Binding-site contacts:
Ligand atom C6 contacts residue ILE114 of chain 1.A at 3.5 Å (hydrophobic).
Ligand atom C5 contacts residue GLY15 of chain 1.A at 3.5 Å.
Ligand atom C3 contacts residue GLY17 of chain 1.A at 3.7 Å.
Ligand atom C1 contacts residue SER14 of chain 1.A at 3.2 Å.
Ligand atom C22 contacts residue THR235 of chain 1.A at 3.2 Å.
Ligand atom C14 contacts residue ASP36 of chain 1.A at 3.6 Å.
Ligand atom C22 contacts residue ASP232 of chain 1.A at 3.5 Å.
Ligand atom N24 contacts residue GLY234 of chain 1.A at 3.3 Å (h-bond).
Ligand atom N21 contacts residue GLY234 of chain 1.A at 3.6 Å (h-bond).
Ligand atom C8 contacts residue LEU34 of chain 1.A at 3.9 Å (hydrophobic).
Ligand atom C12 contacts residue PHE112 of chain 1.A at 3.6 Å (hydrophobic).
Ligand atom C4 contacts residue GLY17 of chain 1.A at 3.5 Å.
Ligand atom C22 contacts residue GLY234 of chain 1.A at 3.5 Å.
Ligand atom C4 contacts residue GLY15 of chain 1.A at 3.8 Å.
Ligand atom C4 contacts residue GLN16 of chain 1.A at 3.5 Å.
Ligand atom C23 contacts residue ASP36 of chain 1.A at 3.5 Å.
Ligand atom C1 contacts residue GLY17 of chain 1.A at 3.6 Å.
Ligand atom C15 contacts residue TYR75 of chain 1.A at 3.4 Å (hydrophobic).
Ligand atom N25 contacts residue ASP36 of chain 1.A at 2.6 Å (salt-bridge).
Ligand atom C26 contacts residue LEU34 of chain 1.A at 3.9 Å (hydrophobic).
Ligand atom N24 contacts residue ASP36 of chain 1.A at 2.8 Å (salt-bridge).
Ligand atom C15 contacts residue ASP36 of chain 1.A at 3.2 Å.
Ligand atom C1 contacts residue SER233 of chain 1.A at 3.3 Å.
Ligand atom C11 contacts residue PHE112 of chain 1.A at 3.9 Å (hydrophobic).
Ligand atom C8 contacts residue GLY234 of chain 1.A at 3.1 Å.
Ligand atom O2 contacts residue SER233 of chain 1.A at 3.4 Å (h-bond).
Ligand atom C3 contacts residue GLY234 of chain 1.A at 3.5 Å.
Ligand atom C26 contacts residue GLY234 of chain 1.A at 3.4 Å.
Ligand atom O2 contacts residue GLY234 of chain 1.A at 3.4 Å.
Ligand atom N24 contacts residue ASP232 of chain 1.A at 2.9 Å (salt-bridge).
Ligand atom C10 contacts residue TRP119 of chain 1.A at 3.7 Å (hydrophobic).
Ligand atom O2 contacts residue GLY17 of chain 1.A at 3.5 Å.
Ligand atom C18 contacts residue TYR75 of chain 1.A at 3.5 Å (hydrophobic).
Ligand atom C7 contacts residue GLY234 of chain 1.A at 3.7 Å.
Ligand atom C4 contacts residue SER14 of chain 1.A at 3.7 Å.
Ligand atom C4 contacts residue THR236 of chain 1.A at 3.5 Å.
Ligand atom C23 contacts residue GLY234 of chain 1.A at 3.4 Å.
Ligand atom C5 contacts residue GLN16 of chain 1.A at 3.8 Å.
Ligand atom C5 contacts residue ILE114 of chain 1.A at 3.9 Å (hydrophobic).
Ligand atom C15 contacts residue ILE122 of chain 1.A at 3.7 Å (hydrophobic).

A small-molecule ligand and the protein it binds are described below.
Small molecule (SMILES): COc1cccc(-c2cccc([C@]3(C)CC(=O)N(C)C(N)=N3)c2)c1

Sequence of chain 1.A:
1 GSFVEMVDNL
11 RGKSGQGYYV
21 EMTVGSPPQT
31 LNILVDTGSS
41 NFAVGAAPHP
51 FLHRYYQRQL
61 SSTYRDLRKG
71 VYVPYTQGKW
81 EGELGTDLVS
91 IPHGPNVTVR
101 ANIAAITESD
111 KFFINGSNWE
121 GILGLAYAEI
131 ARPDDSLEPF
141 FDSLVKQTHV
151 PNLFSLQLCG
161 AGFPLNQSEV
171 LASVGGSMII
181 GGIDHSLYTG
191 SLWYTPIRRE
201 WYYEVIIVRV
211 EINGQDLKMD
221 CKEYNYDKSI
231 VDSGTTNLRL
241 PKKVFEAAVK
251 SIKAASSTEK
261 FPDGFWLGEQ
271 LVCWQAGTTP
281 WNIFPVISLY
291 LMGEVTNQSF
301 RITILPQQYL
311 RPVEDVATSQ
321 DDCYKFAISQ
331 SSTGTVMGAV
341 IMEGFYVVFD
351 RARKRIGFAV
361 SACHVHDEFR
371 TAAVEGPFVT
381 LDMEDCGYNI